Binding-site contacts:
Ligand atom O18 contacts residue PHE150 of chain 1.A at 3.7 Å.
Ligand atom C19 contacts residue HIS48 of chain 1.A at 3.7 Å.
Ligand atom C02 contacts residue GLN199 of chain 1.A at 3.6 Å.
Ligand atom O20 contacts residue GLY153 of chain 1.A at 3.5 Å (h-bond).
Ligand atom N15 contacts residue PHE150 of chain 1.A at 3.4 Å (h-bond).
Ligand atom C31 contacts residue GLU176 of chain 1.A at 3.6 Å.
Ligand atom C07 contacts residue HIS48 of chain 1.A at 3.9 Å.
Ligand atom O22 contacts residue GLN199 of chain 1.A at 3.3 Å (h-bond).
Ligand atom C16 contacts residue CYS152 of chain 1.A at 3.9 Å (hydrophobic).
Ligand atom O20 contacts residue CYS155 of chain 1.A at 2.7 Å (h-bond).
Ligand atom O01 contacts residue GLU176 of chain 1.A at 3.1 Å (salt-bridge).
Ligand atom C09 contacts residue GLN174 of chain 1.A at 3.7 Å.
Ligand atom C07 contacts residue ASP197 of chain 1.A at 3.7 Å.
Ligand atom N15 contacts residue GLU176 of chain 1.A at 3.4 Å (salt-bridge).
Ligand atom C05 contacts residue HIS48 of chain 1.A at 3.9 Å.
Ligand atom O18 contacts residue HIS182 of chain 1.A at 3.6 Å.
Ligand atom C12 contacts residue CYS155 of chain 1.A at 3.4 Å (hydrophobic).
Ligand atom C14 contacts residue PHE150 of chain 1.A at 3.9 Å (hydrophobic).
Ligand atom C04 contacts residue GLN199 of chain 1.A at 3.9 Å.
Ligand atom C19 contacts residue CYS155 of chain 1.A at 1.8 Å (hydrophobic).
Ligand atom C23 contacts residue GLU176 of chain 1.A at 3.3 Å.
Ligand atom N03 contacts residue GLN199 of chain 1.A at 2.9 Å (h-bond).
Ligand atom C30 contacts residue GLU176 of chain 1.A at 3.6 Å.
Ligand atom O18 contacts residue GLU176 of chain 1.A at 3.5 Å.
Ligand atom C11 contacts residue CYS155 of chain 1.A at 2.8 Å (hydrophobic).
Ligand atom O18 contacts residue HIS173 of chain 1.A at 3.0 Å (h-bond).
Ligand atom N10 contacts residue CYS155 of chain 1.A at 3.0 Å (h-bond).
Ligand atom N10 contacts residue GLN174 of chain 1.A at 3.0 Å (h-bond).
Ligand atom O01 contacts residue MET175 of chain 1.A at 3.5 Å.
Ligand atom C14 contacts residue GLU176 of chain 1.A at 3.7 Å.
Ligand atom C29 contacts residue ALA178 of chain 1.A at 3.8 Å (hydrophobic).
Ligand atom C16 contacts residue LEU151 of chain 1.A at 4.0 Å (hydrophobic).
Ligand atom N15 contacts residue LEU151 of chain 1.A at 4.0 Å.
Ligand atom C05 contacts residue GLN199 of chain 1.A at 4.0 Å.
Ligand atom C08 contacts residue ASP197 of chain 1.A at 3.6 Å.
Ligand atom C08 contacts residue LYS198 of chain 1.A at 3.6 Å.
Ligand atom O20 contacts residue SER154 of chain 1.A at 3.5 Å (h-bond).
Ligand atom C14 contacts residue HIS173 of chain 1.A at 3.9 Å.
Ligand atom C12 contacts residue HIS173 of chain 1.A at 3.9 Å.
Ligand atom C04 contacts residue GLN174 of chain 1.A at 3.6 Å.

Sequence of chain 1.A:
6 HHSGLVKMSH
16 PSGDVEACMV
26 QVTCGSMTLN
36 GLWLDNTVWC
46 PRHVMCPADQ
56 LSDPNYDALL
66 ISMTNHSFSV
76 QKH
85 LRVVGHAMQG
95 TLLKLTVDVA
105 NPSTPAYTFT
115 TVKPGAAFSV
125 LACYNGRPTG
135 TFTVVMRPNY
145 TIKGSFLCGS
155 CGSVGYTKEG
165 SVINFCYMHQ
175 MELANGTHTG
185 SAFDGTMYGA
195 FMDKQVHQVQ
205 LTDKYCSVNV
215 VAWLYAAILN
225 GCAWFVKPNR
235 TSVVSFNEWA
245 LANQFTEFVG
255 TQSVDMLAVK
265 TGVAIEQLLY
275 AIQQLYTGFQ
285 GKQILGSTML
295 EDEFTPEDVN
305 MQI

This protein binds this small molecule.
Small molecule (SMILES): CC(C)C[C@H](NC(=O)OC1CCC(C(C)C)CC1)C(=O)N[C@H](CO)C[C@@H]1CCNC1=O